Binding-site contacts:
Ligand atom C6 contacts residue ILE338 of chain 1.B at 3.5 Å (hydrophobic).
Ligand atom C31 contacts residue ALA306 of chain 1.B at 3.5 Å (hydrophobic).
Ligand atom O33 contacts residue GLU364 of chain 1.B at 2.9 Å (salt-bridge).
Ligand atom C27 contacts residue ARG806 of chain 1.B at 3.8 Å.
Ligand atom C32 contacts residue ALA306 of chain 1.B at 3.6 Å (hydrophobic).
Ligand atom C23 contacts residue ARG316 of chain 1.B at 3.5 Å.
Ligand atom C2 contacts residue GLU342 of chain 1.B at 3.7 Å.
Ligand atom N34 contacts residue GLU172 of chain 1.B at 3.7 Å.
Ligand atom C1 contacts residue HIS341 of chain 1.B at 3.5 Å.
Ligand atom C35 contacts residue ALA306 of chain 1.B at 3.3 Å (hydrophobic).
Ligand atom C24 contacts residue GLY305 of chain 1.B at 3.3 Å.
Ligand atom C1 contacts residue GLU342 of chain 1.B at 3.2 Å.
Ligand atom C3 contacts residue HIS341 of chain 1.B at 3.7 Å.
Ligand atom C7 contacts residue ILE338 of chain 1.B at 3.6 Å (hydrophobic).
Ligand atom C7 contacts residue GLU342 of chain 1.B at 3.8 Å.
Ligand atom N34 contacts residue PHE421 of chain 1.B at 3.7 Å.
Ligand atom C31 contacts residue ZN1 of chain 1.X at 3.4 Å.
Ligand atom N34 contacts residue GLU364 of chain 1.B at 3.7 Å.
Ligand atom C31 contacts residue TYR426 of chain 1.B at 3.8 Å (hydrophobic).
Ligand atom O29 contacts residue ARG806 of chain 1.B at 3.1 Å (salt-bridge).
Ligand atom O33 contacts residue TYR426 of chain 1.B at 3.9 Å.
Ligand atom C32 contacts residue MET307 of chain 1.B at 3.5 Å (hydrophobic).
Ligand atom O28 contacts residue SER802 of chain 1.B at 2.9 Å (h-bond).
Ligand atom N13 contacts residue GLY305 of chain 1.B at 3.3 Å (h-bond).
Ligand atom N30 contacts residue ALA306 of chain 1.B at 3.4 Å (h-bond).
Ligand atom O17 contacts residue GLY305 of chain 1.B at 3.8 Å.
Ligand atom O8 contacts residue LYS337 of chain 1.B at 3.1 Å (salt-bridge).
Ligand atom C10 contacts residue ALA306 of chain 1.B at 3.8 Å (hydrophobic).
Ligand atom C2 contacts residue HIS341 of chain 1.B at 3.6 Å.
Ligand atom C31 contacts residue GLU364 of chain 1.B at 3.7 Å.
Ligand atom C22 contacts residue ARG316 of chain 1.B at 3.2 Å.
Ligand atom C25 contacts residue GLY305 of chain 1.B at 3.7 Å.
Ligand atom C23 contacts residue GLY305 of chain 1.B at 3.9 Å.
Ligand atom O28 contacts residue ARG806 of chain 1.B at 3.3 Å (salt-bridge).
Ligand atom C1 contacts residue ZN1 of chain 1.X at 3.7 Å.
Ligand atom N30 contacts residue TYR426 of chain 1.B at 3.7 Å.
Ligand atom N34 contacts residue GLU308 of chain 1.B at 3.6 Å.
Ligand atom O33 contacts residue ZN1 of chain 1.X at 2.2 Å.
Ligand atom C15 contacts residue TYR838 of chain 1.B at 3.7 Å (hydrophobic).
Ligand atom C35 contacts residue MET307 of chain 1.B at 3.7 Å (hydrophobic).

The small molecule below binds the protein below.
Small molecule (SMILES): N[C@H]1CCSSC[C@@H](C(=O)NCc2ccccc2CC(=O)O)NC(=O)C[C@H](Cc2ccc(O)cc2)NC1=O

Sequence of chain 1.B:
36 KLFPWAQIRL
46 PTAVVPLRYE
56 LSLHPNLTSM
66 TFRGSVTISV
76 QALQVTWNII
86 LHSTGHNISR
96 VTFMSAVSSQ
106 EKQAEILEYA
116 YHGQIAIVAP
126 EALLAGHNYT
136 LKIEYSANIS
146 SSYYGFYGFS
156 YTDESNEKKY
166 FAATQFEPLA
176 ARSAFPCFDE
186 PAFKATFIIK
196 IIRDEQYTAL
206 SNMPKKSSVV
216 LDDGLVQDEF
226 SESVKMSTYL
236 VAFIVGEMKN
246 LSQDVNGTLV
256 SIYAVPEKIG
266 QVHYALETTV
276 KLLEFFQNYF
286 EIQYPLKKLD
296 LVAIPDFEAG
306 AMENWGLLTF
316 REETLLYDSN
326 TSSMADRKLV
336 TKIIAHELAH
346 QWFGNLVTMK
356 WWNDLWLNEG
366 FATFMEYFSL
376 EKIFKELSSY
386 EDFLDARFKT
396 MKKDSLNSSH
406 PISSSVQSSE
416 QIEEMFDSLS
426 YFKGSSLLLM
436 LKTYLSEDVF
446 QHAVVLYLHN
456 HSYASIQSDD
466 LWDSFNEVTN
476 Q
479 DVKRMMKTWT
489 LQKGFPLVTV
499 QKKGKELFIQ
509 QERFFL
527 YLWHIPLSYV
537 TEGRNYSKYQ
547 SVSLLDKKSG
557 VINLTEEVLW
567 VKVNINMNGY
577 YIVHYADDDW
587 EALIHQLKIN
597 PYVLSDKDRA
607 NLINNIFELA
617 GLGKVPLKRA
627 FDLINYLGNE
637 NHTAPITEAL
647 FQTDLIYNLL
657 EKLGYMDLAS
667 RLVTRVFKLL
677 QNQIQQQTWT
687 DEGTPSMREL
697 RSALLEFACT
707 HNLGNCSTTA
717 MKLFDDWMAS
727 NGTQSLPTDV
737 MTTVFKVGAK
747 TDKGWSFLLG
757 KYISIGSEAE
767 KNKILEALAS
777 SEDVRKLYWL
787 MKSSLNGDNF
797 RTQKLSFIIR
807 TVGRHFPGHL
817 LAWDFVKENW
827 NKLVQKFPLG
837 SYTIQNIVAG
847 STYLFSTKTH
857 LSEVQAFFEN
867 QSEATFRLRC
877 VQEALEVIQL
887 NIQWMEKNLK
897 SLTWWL